Sequence of chain 1.B:
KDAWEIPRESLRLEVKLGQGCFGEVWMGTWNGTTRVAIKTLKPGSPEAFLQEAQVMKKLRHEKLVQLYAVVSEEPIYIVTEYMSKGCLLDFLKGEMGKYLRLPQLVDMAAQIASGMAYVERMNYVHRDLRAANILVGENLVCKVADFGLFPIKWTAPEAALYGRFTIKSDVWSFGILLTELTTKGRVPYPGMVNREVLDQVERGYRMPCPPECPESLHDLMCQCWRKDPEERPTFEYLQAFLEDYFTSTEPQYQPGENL

Binding-site contacts:
Ligand atom CAY contacts residue ASP157 of chain 1.B at 4.0 Å.
Ligand atom CAB contacts residue HIS137 of chain 1.B at 4.0 Å.
Ligand atom OAE contacts residue ALA156 of chain 1.B at 3.5 Å.
Ligand atom CAQ contacts residue ASP157 of chain 1.B at 4.0 Å.
Ligand atom NAS contacts residue ASP157 of chain 1.B at 3.0 Å (salt-bridge).
Ligand atom CAA contacts residue HIS137 of chain 1.B at 3.7 Å.
Ligand atom CAX contacts residue ASP157 of chain 1.B at 3.4 Å.
Ligand atom CAQ contacts residue MET67 of chain 1.B at 3.7 Å (hydrophobic).
Ligand atom CAW contacts residue GLU63 of chain 1.B at 3.6 Å.
Ligand atom CAZ contacts residue ASP157 of chain 1.B at 3.6 Å.
Ligand atom CAU contacts residue GLU63 of chain 1.B at 3.2 Å.
Ligand atom CAC contacts residue LEU70 of chain 1.B at 3.7 Å (hydrophobic).
Ligand atom CAU contacts residue MET67 of chain 1.B at 3.6 Å (hydrophobic).
Ligand atom OAE contacts residue ASP157 of chain 1.B at 2.6 Å (salt-bridge).
Ligand atom NAT contacts residue MET67 of chain 1.B at 3.4 Å (h-bond).
Ligand atom OAE contacts residue MET67 of chain 1.B at 4.1 Å.
Ligand atom CAJ contacts residue GLU63 of chain 1.B at 3.7 Å.
Ligand atom CBB contacts residue LYS48 of chain 1.B at 3.7 Å.
Ligand atom NAS contacts residue GLU63 of chain 1.B at 2.7 Å (salt-bridge).
Ligand atom NAD contacts residue GLU63 of chain 1.B at 3.3 Å (salt-bridge).
Ligand atom CAU contacts residue ASP157 of chain 1.B at 2.9 Å.
Ligand atom NAS contacts residue MET67 of chain 1.B at 3.9 Å.
Ligand atom CAL contacts residue ASP157 of chain 1.B at 3.2 Å.
Ligand atom NAR contacts residue ASP157 of chain 1.B at 3.7 Å.
Ligand atom CAV contacts residue GLU63 of chain 1.B at 3.1 Å.
Ligand atom CAB contacts residue ALA156 of chain 1.B at 3.8 Å (hydrophobic).
Ligand atom NAT contacts residue ASP157 of chain 1.B at 3.5 Å (salt-bridge).
Ligand atom CAW contacts residue ASP157 of chain 1.B at 3.7 Å.
Ligand atom CAC contacts residue LEU75 of chain 1.B at 3.8 Å (hydrophobic).
Ligand atom CAP contacts residue ASP157 of chain 1.B at 3.7 Å.
Ligand atom CAX contacts residue GLU63 of chain 1.B at 3.8 Å.
Ligand atom CAZ contacts residue MET67 of chain 1.B at 3.8 Å (hydrophobic).
Ligand atom NBC contacts residue ASP157 of chain 1.B at 3.4 Å.
Ligand atom CAZ contacts residue GLU63 of chain 1.B at 4.0 Å.
Ligand atom CAB contacts residue VAL155 of chain 1.B at 3.6 Å (hydrophobic).
Ligand atom NAD contacts residue LYS48 of chain 1.B at 4.0 Å.
Ligand atom CBA contacts residue LYS48 of chain 1.B at 3.5 Å.
Ligand atom NAD contacts residue GLY159 of chain 1.B at 3.4 Å.
Ligand atom CAP contacts residue GLU63 of chain 1.B at 3.1 Å.
Ligand atom NAT contacts residue GLU63 of chain 1.B at 2.8 Å (salt-bridge).

The small molecule below binds the protein below.
Small molecule (SMILES): CC(C)(C)c1cc(NC(=O)Nc2ccccc2)n(-c2cccc(N)c2)n1